Binding-site contacts:
Ligand atom O3 contacts residue GLY223 of chain 3.C at 3.8 Å.
Ligand atom O4 contacts residue ASN133 of chain 3.C at 3.8 Å.
Ligand atom C10 contacts residue ARG129 of chain 3.C at 3.8 Å.
Ligand atom O9 contacts residue HIS181 of chain 3.C at 4.0 Å.
Ligand atom C5 contacts residue VAL131 of chain 3.C at 3.7 Å (hydrophobic).
Ligand atom O4 contacts residue VAL131 of chain 3.C at 4.0 Å.
Ligand atom O8 contacts residue TRP150 of chain 3.C at 4.0 Å.
Ligand atom O1A contacts residue THR132 of chain 3.C at 3.2 Å.
Ligand atom O1B contacts residue THR132 of chain 3.C at 2.7 Å (h-bond).
Ligand atom C8 contacts residue GLN224 of chain 3.C at 3.9 Å.
Ligand atom C10 contacts residue VAL131 of chain 3.C at 3.8 Å (hydrophobic).
Ligand atom C6 contacts residue ASN133 of chain 3.C at 2.7 Å.
Ligand atom C1 contacts residue THR132 of chain 3.C at 3.5 Å.
Ligand atom O1B contacts residue ASN133 of chain 3.C at 3.1 Å (h-bond).
Ligand atom C9 contacts residue TYR91 of chain 3.C at 3.2 Å (hydrophobic).
Ligand atom O1A contacts residue ASN133 of chain 3.C at 2.5 Å (h-bond).
Ligand atom O10 contacts residue VAL152 of chain 3.C at 4.0 Å.
Ligand atom C9 contacts residue HIS181 of chain 3.C at 3.8 Å.
Ligand atom C7 contacts residue TRP150 of chain 3.C at 3.9 Å (hydrophobic).
Ligand atom O4 contacts residue GLY223 of chain 3.C at 3.5 Å (h-bond).
Ligand atom O7 contacts residue LEU192 of chain 3.C at 3.9 Å.
Ligand atom O10 contacts residue TRP150 of chain 3.C at 4.0 Å.
Ligand atom O4 contacts residue GLN224 of chain 3.C at 3.5 Å (h-bond).
Ligand atom O1B contacts residue GLN224 of chain 3.C at 3.0 Å (h-bond).
Ligand atom C4 contacts residue ASN133 of chain 3.C at 3.9 Å.
Ligand atom C5 contacts residue ASN133 of chain 3.C at 3.7 Å.
Ligand atom C9 contacts residue TRP150 of chain 3.C at 3.8 Å (hydrophobic).
Ligand atom O10 contacts residue VAL131 of chain 3.C at 3.8 Å.
Ligand atom C2 contacts residue ASN133 of chain 3.C at 3.6 Å.
Ligand atom O6 contacts residue ASN133 of chain 3.C at 3.3 Å (h-bond).
Ligand atom C8 contacts residue TYR91 of chain 3.C at 3.9 Å (hydrophobic).
Ligand atom C1 contacts residue ASN133 of chain 3.C at 2.8 Å.
Ligand atom N5 contacts residue VAL131 of chain 3.C at 2.9 Å (h-bond).
Ligand atom O9 contacts residue SER226 of chain 3.C at 2.9 Å (h-bond).
Ligand atom O8 contacts residue GLN224 of chain 3.C at 2.9 Å (h-bond).
Ligand atom O9 contacts residue TYR91 of chain 3.C at 3.2 Å (h-bond).
Ligand atom O8 contacts residue TYR91 of chain 3.C at 3.4 Å (h-bond).
Ligand atom C11 contacts residue LEU192 of chain 3.C at 3.5 Å (hydrophobic).
Ligand atom O10 contacts residue ARG129 of chain 3.C at 3.2 Å (salt-bridge).
Ligand atom C4 contacts residue VAL131 of chain 3.C at 3.6 Å (hydrophobic).

Sequence of chain 3.C:
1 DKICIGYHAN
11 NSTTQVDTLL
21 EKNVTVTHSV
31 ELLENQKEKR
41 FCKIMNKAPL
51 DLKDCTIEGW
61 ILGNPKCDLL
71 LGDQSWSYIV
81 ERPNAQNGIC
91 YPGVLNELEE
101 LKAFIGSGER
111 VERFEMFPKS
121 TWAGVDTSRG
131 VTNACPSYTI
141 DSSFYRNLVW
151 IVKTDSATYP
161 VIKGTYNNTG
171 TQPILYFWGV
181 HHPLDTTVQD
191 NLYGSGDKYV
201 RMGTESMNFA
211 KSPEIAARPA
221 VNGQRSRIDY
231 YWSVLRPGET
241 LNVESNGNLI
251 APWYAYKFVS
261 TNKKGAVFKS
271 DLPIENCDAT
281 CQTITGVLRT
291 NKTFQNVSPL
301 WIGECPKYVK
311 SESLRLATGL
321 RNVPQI

The protein below binds the small molecule below.
Small molecule (SMILES): CC(=O)N[C@H]1[C@H]([C@H](O)[C@H](O)CO)O[C@@](OC[C@H]2O[C@@H](O[C@H]3[C@H](O)[C@@H](NC(C)=O)CO[C@@H]3CO)[C@H](O)[C@@H](O)[C@H]2O)(C(=O)O)C[C@@H]1O